Sequence of chain 1.B:
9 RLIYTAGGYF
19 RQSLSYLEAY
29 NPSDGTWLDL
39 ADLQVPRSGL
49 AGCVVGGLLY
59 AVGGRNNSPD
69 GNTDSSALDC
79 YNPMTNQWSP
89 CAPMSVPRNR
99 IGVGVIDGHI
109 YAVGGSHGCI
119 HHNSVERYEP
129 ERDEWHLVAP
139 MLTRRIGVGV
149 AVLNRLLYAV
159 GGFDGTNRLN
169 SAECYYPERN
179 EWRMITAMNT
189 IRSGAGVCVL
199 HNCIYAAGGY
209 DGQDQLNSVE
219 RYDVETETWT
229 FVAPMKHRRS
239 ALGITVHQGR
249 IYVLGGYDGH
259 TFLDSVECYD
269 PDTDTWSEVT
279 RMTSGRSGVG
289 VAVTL

A small-molecule ligand and the protein it binds are described below.
Small molecule (SMILES): Cc1cccc2c1CCN(C(=O)[C@@H]1CCCC[C@@H]1C(=O)O)[C@@H]2CN1Cc2ccccc2C1=O

Binding-site contacts:
Ligand atom C8 contacts residue ALA239 of chain 1.B at 3.7 Å (hydrophobic).
Ligand atom C5 contacts residue ARG98 of chain 1.B at 3.8 Å.
Ligand atom O35 contacts residue ARG63 of chain 1.B at 3.6 Å.
Ligand atom C3 contacts residue GLY192 of chain 1.B at 3.5 Å.
Ligand atom C7 contacts residue ARG98 of chain 1.B at 3.5 Å.
Ligand atom C2 contacts residue ARG98 of chain 1.B at 3.5 Å.
Ligand atom C34 contacts residue ARG98 of chain 1.B at 3.3 Å.
Ligand atom C4 contacts residue GLY192 of chain 1.B at 3.7 Å.
Ligand atom C34 contacts residue ASN97 of chain 1.B at 3.7 Å.
Ligand atom C24 contacts residue ARG98 of chain 1.B at 3.8 Å.
Ligand atom C34 contacts residue ARG63 of chain 1.B at 3.8 Å.
Ligand atom C31 contacts residue ASN65 of chain 1.B at 3.5 Å.
Ligand atom O25 contacts residue ARG98 of chain 1.B at 3.5 Å (salt-bridge).
Ligand atom C11 contacts residue ARG98 of chain 1.B at 3.9 Å.
Ligand atom C29 contacts residue TYR17 of chain 1.B at 3.8 Å (hydrophobic).
Ligand atom O36 contacts residue ARG98 of chain 1.B at 2.8 Å (salt-bridge).
Ligand atom C4 contacts residue ACT1 of chain 1.H at 3.8 Å.
Ligand atom C7 contacts residue ALA239 of chain 1.B at 3.3 Å (hydrophobic).
Ligand atom C2 contacts residue ALA239 of chain 1.B at 3.5 Å (hydrophobic).
Ligand atom O36 contacts residue ASN97 of chain 1.B at 3.0 Å (h-bond).
Ligand atom C28 contacts residue TYR17 of chain 1.B at 3.6 Å (hydrophobic).
Ligand atom C15 contacts residue TYR255 of chain 1.B at 3.6 Å (hydrophobic).
Ligand atom C4 contacts residue ARG98 of chain 1.B at 3.8 Å.
Ligand atom C6 contacts residue ARG98 of chain 1.B at 3.6 Å.
Ligand atom C3 contacts residue ARG98 of chain 1.B at 3.6 Å.
Ligand atom C30 contacts residue ASN65 of chain 1.B at 3.4 Å.
Ligand atom O35 contacts residue ARG98 of chain 1.B at 3.5 Å (salt-bridge).
Ligand atom C17 contacts residue TYR255 of chain 1.B at 3.7 Å (hydrophobic).
Ligand atom O23 contacts residue PHE260 of chain 1.B at 3.7 Å.
Ligand atom C8 contacts residue GLY286 of chain 1.B at 3.8 Å.
Ligand atom C21 contacts residue TYR255 of chain 1.B at 3.9 Å (hydrophobic).
Ligand atom C5 contacts residue ACT1 of chain 1.I at 3.6 Å.
Ligand atom O23 contacts residue SER285 of chain 1.B at 2.8 Å (h-bond).
Ligand atom C20 contacts residue PHE260 of chain 1.B at 3.8 Å (hydrophobic).
Ligand atom C30 contacts residue TYR17 of chain 1.B at 3.8 Å (hydrophobic).
Ligand atom N14 contacts residue TYR255 of chain 1.B at 3.6 Å.
Ligand atom C18 contacts residue TYR255 of chain 1.B at 3.6 Å (hydrophobic).
Ligand atom C6 contacts residue ALA239 of chain 1.B at 3.7 Å (hydrophobic).
Ligand atom C16 contacts residue TYR255 of chain 1.B at 3.5 Å (hydrophobic).
Ligand atom C22 contacts residue TYR255 of chain 1.B at 3.7 Å (hydrophobic).